Binding-site contacts:
Ligand atom C1 contacts residue ASN207 of chain 1.A at 1.4 Å.
Ligand atom C3 contacts residue ASN207 of chain 1.A at 3.8 Å.
Ligand atom C5 contacts residue TRP263 of chain 1.A at 4.2 Å (hydrophobic).
Ligand atom C8 contacts residue ASN207 of chain 1.A at 4.5 Å.
Ligand atom O6 contacts residue TRP263 of chain 1.A at 3.4 Å.
Ligand atom C7 contacts residue ASN207 of chain 1.A at 3.4 Å.
Ligand atom C5 contacts residue ASN207 of chain 1.A at 3.7 Å.
Ligand atom O5 contacts residue ASN207 of chain 1.A at 2.4 Å (h-bond).
Ligand atom C4 contacts residue ASN207 of chain 1.A at 4.2 Å.
Ligand atom O6 contacts residue THR262 of chain 1.A at 3.9 Å.
Ligand atom O7 contacts residue ASN207 of chain 1.A at 3.7 Å.
Ligand atom C6 contacts residue TRP263 of chain 1.A at 3.4 Å (hydrophobic).
Ligand atom N2 contacts residue ASN207 of chain 1.A at 2.8 Å (h-bond).
Ligand atom O5 contacts residue TRP263 of chain 1.A at 3.5 Å.
Ligand atom C2 contacts residue ASN207 of chain 1.A at 2.4 Å.

This protein binds this small molecule.
Small molecule (SMILES): CC(=O)N[C@@H]1[C@@H](O)[C@H](O)[C@@H](CO)O[C@H]1O

Sequence of chain 1.A:
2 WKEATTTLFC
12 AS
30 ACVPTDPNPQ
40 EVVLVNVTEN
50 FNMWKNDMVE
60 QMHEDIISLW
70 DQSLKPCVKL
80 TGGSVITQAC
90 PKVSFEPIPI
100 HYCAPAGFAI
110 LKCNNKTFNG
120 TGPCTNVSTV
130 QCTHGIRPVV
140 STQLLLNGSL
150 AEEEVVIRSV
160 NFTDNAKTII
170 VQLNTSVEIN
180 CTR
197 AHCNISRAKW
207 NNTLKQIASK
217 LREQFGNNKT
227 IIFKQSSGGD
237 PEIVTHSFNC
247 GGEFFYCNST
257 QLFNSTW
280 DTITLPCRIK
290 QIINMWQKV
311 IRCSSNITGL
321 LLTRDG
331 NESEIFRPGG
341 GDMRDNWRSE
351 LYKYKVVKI